A small-molecule ligand and the protein it binds are described below.
Small molecule (SMILES): CC(=O)N[C@H]1[C@H](O[C@H]2[C@H](O)[C@@H](NC(C)=O)CO[C@@H]2CO)O[C@H](CO)[C@@H](O)[C@@H]1O

Sequence of chain 1.C:
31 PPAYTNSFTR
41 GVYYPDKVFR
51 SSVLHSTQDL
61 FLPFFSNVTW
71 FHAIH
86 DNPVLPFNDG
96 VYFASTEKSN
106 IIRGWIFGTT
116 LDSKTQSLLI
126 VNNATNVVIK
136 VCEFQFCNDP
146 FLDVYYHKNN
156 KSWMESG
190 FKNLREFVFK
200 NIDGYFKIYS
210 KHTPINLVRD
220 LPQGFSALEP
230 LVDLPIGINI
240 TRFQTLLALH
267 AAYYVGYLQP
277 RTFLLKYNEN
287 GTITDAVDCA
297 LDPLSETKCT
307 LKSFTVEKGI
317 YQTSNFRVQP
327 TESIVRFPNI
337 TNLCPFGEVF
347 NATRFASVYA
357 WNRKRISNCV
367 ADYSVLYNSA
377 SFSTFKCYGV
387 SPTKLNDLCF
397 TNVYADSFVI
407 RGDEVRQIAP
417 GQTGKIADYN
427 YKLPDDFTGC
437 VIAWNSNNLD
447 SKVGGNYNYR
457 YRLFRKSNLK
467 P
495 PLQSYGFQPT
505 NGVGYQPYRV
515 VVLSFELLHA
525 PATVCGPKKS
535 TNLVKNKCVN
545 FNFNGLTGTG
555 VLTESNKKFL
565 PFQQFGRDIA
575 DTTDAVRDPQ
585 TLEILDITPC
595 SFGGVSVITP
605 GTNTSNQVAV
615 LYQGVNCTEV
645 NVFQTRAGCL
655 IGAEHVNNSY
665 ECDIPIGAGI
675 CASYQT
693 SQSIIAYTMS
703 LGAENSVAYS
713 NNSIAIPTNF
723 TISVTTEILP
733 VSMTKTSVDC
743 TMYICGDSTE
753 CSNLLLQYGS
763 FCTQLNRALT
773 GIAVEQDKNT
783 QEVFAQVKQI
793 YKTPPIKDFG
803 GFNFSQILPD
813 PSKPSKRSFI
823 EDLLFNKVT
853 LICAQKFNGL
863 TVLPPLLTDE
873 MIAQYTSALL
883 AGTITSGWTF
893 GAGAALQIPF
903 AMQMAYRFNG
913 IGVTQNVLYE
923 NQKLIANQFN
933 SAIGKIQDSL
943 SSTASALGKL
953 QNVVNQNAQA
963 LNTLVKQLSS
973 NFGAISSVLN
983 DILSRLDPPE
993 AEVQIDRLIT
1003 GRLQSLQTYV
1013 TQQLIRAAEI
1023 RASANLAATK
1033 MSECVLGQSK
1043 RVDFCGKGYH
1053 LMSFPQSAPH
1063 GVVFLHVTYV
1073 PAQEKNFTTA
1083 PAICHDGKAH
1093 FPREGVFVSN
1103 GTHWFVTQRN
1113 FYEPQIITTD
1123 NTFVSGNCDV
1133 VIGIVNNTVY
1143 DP

Binding-site contacts:
Ligand atom O6 contacts residue ILE1118 of chain 1.C at 3.9 Å.
Ligand atom C8 contacts residue ASN1102 of chain 1.C at 4.2 Å.
Ligand atom C4 contacts residue ASN1102 of chain 1.C at 4.2 Å.
Ligand atom O5 contacts residue THR1104 of chain 1.C at 4.2 Å.
Ligand atom C1 contacts residue THR1104 of chain 1.C at 3.3 Å.
Ligand atom C7 contacts residue THR1104 of chain 1.C at 4.1 Å.
Ligand atom C5 contacts residue PHE1107 of chain 1.C at 4.0 Å (hydrophobic).
Ligand atom O5 contacts residue ASN1102 of chain 1.C at 2.4 Å (h-bond).
Ligand atom C8 contacts residue THR1104 of chain 1.C at 3.7 Å.
Ligand atom N2 contacts residue THR1104 of chain 1.C at 3.4 Å (h-bond).
Ligand atom C7 contacts residue ASN1102 of chain 1.C at 3.7 Å.
Ligand atom O6 contacts residue PHE1107 of chain 1.C at 3.2 Å.
Ligand atom C3 contacts residue ASN1102 of chain 1.C at 3.8 Å.
Ligand atom O5 contacts residue HIS1105 of chain 1.C at 4.3 Å.
Ligand atom C1 contacts residue ASN1102 of chain 1.C at 1.4 Å.
Ligand atom O4 contacts residue HIS1105 of chain 1.C at 3.7 Å.
Ligand atom O7 contacts residue ASN1102 of chain 1.C at 4.1 Å.
Ligand atom C5 contacts residue THR1104 of chain 1.C at 4.3 Å.
Ligand atom C3 contacts residue THR1104 of chain 1.C at 3.6 Å.
Ligand atom C3 contacts residue HIS1105 of chain 1.C at 3.9 Å.
Ligand atom C2 contacts residue THR1104 of chain 1.C at 3.6 Å.
Ligand atom C1 contacts residue HIS1105 of chain 1.C at 4.1 Å.
Ligand atom C4 contacts residue THR1104 of chain 1.C at 4.5 Å.
Ligand atom O5 contacts residue PHE1107 of chain 1.C at 4.1 Å.
Ligand atom C4 contacts residue HIS1105 of chain 1.C at 4.1 Å.
Ligand atom C2 contacts residue ASN1102 of chain 1.C at 2.5 Å.
Ligand atom O6 contacts residue HIS1105 of chain 1.C at 4.4 Å.
Ligand atom C5 contacts residue ASN1102 of chain 1.C at 3.7 Å.
Ligand atom C5 contacts residue HIS1105 of chain 1.C at 3.6 Å.
Ligand atom N2 contacts residue ASN1102 of chain 1.C at 2.9 Å (h-bond).
Ligand atom C6 contacts residue PHE1107 of chain 1.C at 3.4 Å (hydrophobic).